Sequence of chain 30.D:
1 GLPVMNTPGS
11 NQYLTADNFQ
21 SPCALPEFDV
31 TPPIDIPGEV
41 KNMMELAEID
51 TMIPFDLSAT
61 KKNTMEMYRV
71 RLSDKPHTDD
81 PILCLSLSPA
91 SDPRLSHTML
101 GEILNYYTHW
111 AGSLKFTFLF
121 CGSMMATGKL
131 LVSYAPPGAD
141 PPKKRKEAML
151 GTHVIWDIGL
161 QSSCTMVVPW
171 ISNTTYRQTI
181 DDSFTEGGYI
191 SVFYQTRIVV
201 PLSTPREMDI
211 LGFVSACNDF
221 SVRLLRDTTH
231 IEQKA

Sequence of chain 30.B:
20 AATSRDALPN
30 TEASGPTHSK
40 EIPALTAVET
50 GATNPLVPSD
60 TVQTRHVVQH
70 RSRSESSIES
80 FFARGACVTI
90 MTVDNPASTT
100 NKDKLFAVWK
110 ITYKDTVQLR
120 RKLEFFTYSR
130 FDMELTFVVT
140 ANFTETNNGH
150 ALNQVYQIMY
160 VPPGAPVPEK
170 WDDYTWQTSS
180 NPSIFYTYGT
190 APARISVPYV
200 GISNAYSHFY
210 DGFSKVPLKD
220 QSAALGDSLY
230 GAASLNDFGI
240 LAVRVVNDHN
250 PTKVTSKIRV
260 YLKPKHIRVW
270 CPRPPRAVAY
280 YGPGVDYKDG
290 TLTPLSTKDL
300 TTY

Binding-site contacts:
Ligand atom C1 contacts residue ILE183 of chain 30.B at 3.5 Å (hydrophobic).
Ligand atom C20 contacts residue PHE237 of chain 30.B at 3.4 Å (hydrophobic).
Ligand atom C5 contacts residue TYR159 of chain 30.B at 3.7 Å (hydrophobic).
Ligand atom C27 contacts residue ASP236 of chain 30.B at 3.6 Å.
Ligand atom C21 contacts residue TYR112 of chain 30.B at 3.4 Å (hydrophobic).
Ligand atom C3 contacts residue PRO181 of chain 30.B at 3.7 Å (hydrophobic).
Ligand atom N3 contacts residue LEU240 of chain 30.B at 3.4 Å.
Ligand atom C12 contacts residue VAL199 of chain 30.B at 3.7 Å (hydrophobic).
Ligand atom C3 contacts residue TYR159 of chain 30.B at 3.7 Å (hydrophobic).
Ligand atom C13 contacts residue PHE237 of chain 30.B at 3.7 Å (hydrophobic).
Ligand atom O16 contacts residue MET132 of chain 30.B at 3.6 Å.
Ligand atom O25 contacts residue TYR112 of chain 30.B at 3.4 Å.
Ligand atom C3 contacts residue ALA24 of chain 30.D at 3.5 Å (hydrophobic).
Ligand atom C20 contacts residue TYR112 of chain 30.B at 3.4 Å (hydrophobic).
Ligand atom C1 contacts residue ILE157 of chain 30.B at 3.4 Å (hydrophobic).
Ligand atom C21 contacts residue PHE237 of chain 30.B at 3.7 Å (hydrophobic).
Ligand atom O24 contacts residue TYR112 of chain 30.B at 3.8 Å.
Ligand atom C15 contacts residue MET132 of chain 30.B at 3.6 Å (hydrophobic).
Ligand atom N6 contacts residue VAL196 of chain 30.B at 3.8 Å.
Ligand atom C4 contacts residue TYR159 of chain 30.B at 3.7 Å (hydrophobic).
Ligand atom C4 contacts residue ALA24 of chain 30.D at 3.5 Å (hydrophobic).
Ligand atom C7 contacts residue TYR159 of chain 30.B at 3.7 Å (hydrophobic).
Ligand atom O25 contacts residue THR111 of chain 30.B at 3.4 Å (h-bond).
Ligand atom N4 contacts residue LEU240 of chain 30.B at 3.3 Å.
Ligand atom C18 contacts residue PHE237 of chain 30.B at 3.8 Å (hydrophobic).
Ligand atom C23 contacts residue PHE237 of chain 30.B at 3.8 Å (hydrophobic).
Ligand atom C5 contacts residue ILE194 of chain 30.B at 3.8 Å (hydrophobic).
Ligand atom C13 contacts residue MET132 of chain 30.B at 3.8 Å (hydrophobic).
Ligand atom C8 contacts residue VAL196 of chain 30.B at 3.7 Å (hydrophobic).
Ligand atom C26 contacts residue THR111 of chain 30.B at 3.6 Å.
Ligand atom C14 contacts residue VAL199 of chain 30.B at 3.8 Å (hydrophobic).
Ligand atom C19 contacts residue PHE237 of chain 30.B at 3.5 Å (hydrophobic).
Ligand atom C7 contacts residue VAL196 of chain 30.B at 3.5 Å (hydrophobic).
Ligand atom C11 contacts residue LEU134 of chain 30.B at 3.8 Å (hydrophobic).
Ligand atom C23 contacts residue TYR112 of chain 30.B at 3.3 Å (hydrophobic).
Ligand atom C10 contacts residue MET132 of chain 30.B at 3.7 Å (hydrophobic).
Ligand atom C4 contacts residue ILE194 of chain 30.B at 3.8 Å (hydrophobic).
Ligand atom C26 contacts residue LYS113 of chain 30.B at 3.7 Å.
Ligand atom C8 contacts residue TYR159 of chain 30.B at 3.5 Å (hydrophobic).
Ligand atom C14 contacts residue MET132 of chain 30.B at 3.5 Å (hydrophobic).

The protein below binds the small molecule below.
Small molecule (SMILES): CCOC(=O)c1ccc(OCCCCC2CCN(c3ccc(C)nn3)CC2)cc1